Sequence of chain 1.A:
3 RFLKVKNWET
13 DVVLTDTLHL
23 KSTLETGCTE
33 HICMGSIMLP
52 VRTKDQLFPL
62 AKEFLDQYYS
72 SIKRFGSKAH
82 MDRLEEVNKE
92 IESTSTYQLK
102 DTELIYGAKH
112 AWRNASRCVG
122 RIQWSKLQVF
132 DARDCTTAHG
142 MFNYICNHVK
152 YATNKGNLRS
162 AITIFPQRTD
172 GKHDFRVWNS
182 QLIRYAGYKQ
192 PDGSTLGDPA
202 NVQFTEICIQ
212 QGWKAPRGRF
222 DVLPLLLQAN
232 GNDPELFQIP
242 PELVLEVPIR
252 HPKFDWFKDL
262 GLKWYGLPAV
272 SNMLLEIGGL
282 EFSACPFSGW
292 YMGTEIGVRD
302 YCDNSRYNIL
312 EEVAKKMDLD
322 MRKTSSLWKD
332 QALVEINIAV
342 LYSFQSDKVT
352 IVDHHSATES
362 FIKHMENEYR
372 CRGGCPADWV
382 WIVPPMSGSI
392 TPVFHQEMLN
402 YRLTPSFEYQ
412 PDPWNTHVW

Binding-site contacts:
Ligand atom C15 contacts residue HEM1 of chain 1.C at 3.5 Å.
Ligand atom C08 contacts residue VAL271 of chain 1.A at 3.7 Å (hydrophobic).
Ligand atom C07 contacts residue GLY290 of chain 1.A at 3.5 Å.
Ligand atom C06 contacts residue GLU296 of chain 1.A at 3.6 Å.
Ligand atom F13 contacts residue VAL271 of chain 1.A at 3.7 Å.
Ligand atom C03 contacts residue PRO269 of chain 1.A at 3.9 Å (hydrophobic).
Ligand atom F13 contacts residue PHE288 of chain 1.A at 3.7 Å.
Ligand atom C12 contacts residue HEM1 of chain 1.C at 3.9 Å.
Ligand atom C08 contacts residue GLU296 of chain 1.A at 3.7 Å.
Ligand atom C11 contacts residue HEM1 of chain 1.C at 3.3 Å.
Ligand atom N01 contacts residue PRO269 of chain 1.A at 3.8 Å.
Ligand atom C12 contacts residue VAL271 of chain 1.A at 3.3 Å (hydrophobic).
Ligand atom C04 contacts residue HEM1 of chain 1.C at 4.0 Å.
Ligand atom C13 contacts residue VAL271 of chain 1.A at 3.5 Å (hydrophobic).
Ligand atom N02 contacts residue HEM1 of chain 1.C at 3.3 Å.
Ligand atom N02 contacts residue TRP291 of chain 1.A at 2.9 Å (h-bond).
Ligand atom C07 contacts residue PHE288 of chain 1.A at 3.6 Å (hydrophobic).
Ligand atom C16 contacts residue HEM1 of chain 1.C at 3.0 Å.
Ligand atom C05 contacts residue VAL271 of chain 1.A at 3.6 Å (hydrophobic).
Ligand atom C17 contacts residue HEM1 of chain 1.C at 3.6 Å.
Ligand atom N01 contacts residue GLU296 of chain 1.A at 2.7 Å (salt-bridge).
Ligand atom C02 contacts residue HEM1 of chain 1.C at 3.6 Å.
Ligand atom C07 contacts residue PRO269 of chain 1.A at 3.8 Å (hydrophobic).
Ligand atom C13 contacts residue HEM1 of chain 1.C at 3.4 Å.
Ligand atom C02 contacts residue GLU296 of chain 1.A at 3.6 Å.
Ligand atom C07 contacts residue HEM1 of chain 1.C at 3.5 Å.
Ligand atom C06 contacts residue PRO269 of chain 1.A at 4.0 Å (hydrophobic).
Ligand atom C02 contacts residue TRP291 of chain 1.A at 3.8 Å (hydrophobic).
Ligand atom C07 contacts residue SER289 of chain 1.A at 3.8 Å.
Ligand atom C14 contacts residue HEM1 of chain 1.C at 3.0 Å.
Ligand atom C02 contacts residue PRO269 of chain 1.A at 3.8 Å (hydrophobic).
Ligand atom C03 contacts residue HEM1 of chain 1.C at 3.3 Å.
Ligand atom C11 contacts residue VAL271 of chain 1.A at 3.9 Å (hydrophobic).
Ligand atom C09 contacts residue GLU296 of chain 1.A at 3.5 Å.
Ligand atom N02 contacts residue TYR292 of chain 1.A at 3.8 Å.
Ligand atom F13 contacts residue MET274 of chain 1.A at 3.6 Å.
Ligand atom C09 contacts residue HEM1 of chain 1.C at 3.2 Å.
Ligand atom N02 contacts residue GLU296 of chain 1.A at 2.8 Å (salt-bridge).
Ligand atom C04 contacts residue PRO269 of chain 1.A at 3.9 Å (hydrophobic).
Ligand atom F13 contacts residue HEM1 of chain 1.C at 3.0 Å.

This protein binds this small molecule.
Small molecule (SMILES): CNCC#Cc1cc(F)cc(CCc2cc(C)cc(N)n2)c1